The protein below binds the small molecule below.
Small molecule (SMILES): CC(=O)N[C@@H]1[C@@H](O)[C@H](O)[C@@H](CO)O[C@H]1O

Binding-site contacts:
Ligand atom O7 contacts residue ASN122 of chain 1.B at 3.3 Å (h-bond).
Ligand atom O5 contacts residue ASN122 of chain 1.B at 2.4 Å (h-bond).
Ligand atom C1 contacts residue THR124 of chain 1.B at 3.4 Å.
Ligand atom C3 contacts residue ASN122 of chain 1.B at 3.8 Å.
Ligand atom C4 contacts residue ASN122 of chain 1.B at 4.2 Å.
Ligand atom C2 contacts residue THR124 of chain 1.B at 3.5 Å.
Ligand atom C1 contacts residue ASN122 of chain 1.B at 1.4 Å.
Ligand atom C6 contacts residue VAL127 of chain 1.B at 3.7 Å (hydrophobic).
Ligand atom C3 contacts residue ASN125 of chain 1.B at 4.2 Å.
Ligand atom C1 contacts residue ASN125 of chain 1.B at 3.5 Å.
Ligand atom C5 contacts residue VAL127 of chain 1.B at 4.1 Å (hydrophobic).
Ligand atom C3 contacts residue THR124 of chain 1.B at 3.8 Å.
Ligand atom C2 contacts residue ASN125 of chain 1.B at 4.3 Å.
Ligand atom C7 contacts residue ASN122 of chain 1.B at 3.2 Å.
Ligand atom C8 contacts residue ALA123 of chain 1.B at 3.8 Å (hydrophobic).
Ligand atom C7 contacts residue THR124 of chain 1.B at 4.1 Å.
Ligand atom O5 contacts residue ASN125 of chain 1.B at 4.0 Å.
Ligand atom O5 contacts residue VAL127 of chain 1.B at 4.0 Å.
Ligand atom C5 contacts residue ASN122 of chain 1.B at 3.7 Å.
Ligand atom N2 contacts residue ASN122 of chain 1.B at 2.8 Å (h-bond).
Ligand atom C8 contacts residue ASN122 of chain 1.B at 4.4 Å.
Ligand atom C8 contacts residue THR124 of chain 1.B at 3.8 Å.
Ligand atom N2 contacts residue THR124 of chain 1.B at 3.1 Å (h-bond).
Ligand atom C5 contacts residue ASN125 of chain 1.B at 3.9 Å.
Ligand atom C2 contacts residue ASN122 of chain 1.B at 2.4 Å.

Sequence of chain 1.B:
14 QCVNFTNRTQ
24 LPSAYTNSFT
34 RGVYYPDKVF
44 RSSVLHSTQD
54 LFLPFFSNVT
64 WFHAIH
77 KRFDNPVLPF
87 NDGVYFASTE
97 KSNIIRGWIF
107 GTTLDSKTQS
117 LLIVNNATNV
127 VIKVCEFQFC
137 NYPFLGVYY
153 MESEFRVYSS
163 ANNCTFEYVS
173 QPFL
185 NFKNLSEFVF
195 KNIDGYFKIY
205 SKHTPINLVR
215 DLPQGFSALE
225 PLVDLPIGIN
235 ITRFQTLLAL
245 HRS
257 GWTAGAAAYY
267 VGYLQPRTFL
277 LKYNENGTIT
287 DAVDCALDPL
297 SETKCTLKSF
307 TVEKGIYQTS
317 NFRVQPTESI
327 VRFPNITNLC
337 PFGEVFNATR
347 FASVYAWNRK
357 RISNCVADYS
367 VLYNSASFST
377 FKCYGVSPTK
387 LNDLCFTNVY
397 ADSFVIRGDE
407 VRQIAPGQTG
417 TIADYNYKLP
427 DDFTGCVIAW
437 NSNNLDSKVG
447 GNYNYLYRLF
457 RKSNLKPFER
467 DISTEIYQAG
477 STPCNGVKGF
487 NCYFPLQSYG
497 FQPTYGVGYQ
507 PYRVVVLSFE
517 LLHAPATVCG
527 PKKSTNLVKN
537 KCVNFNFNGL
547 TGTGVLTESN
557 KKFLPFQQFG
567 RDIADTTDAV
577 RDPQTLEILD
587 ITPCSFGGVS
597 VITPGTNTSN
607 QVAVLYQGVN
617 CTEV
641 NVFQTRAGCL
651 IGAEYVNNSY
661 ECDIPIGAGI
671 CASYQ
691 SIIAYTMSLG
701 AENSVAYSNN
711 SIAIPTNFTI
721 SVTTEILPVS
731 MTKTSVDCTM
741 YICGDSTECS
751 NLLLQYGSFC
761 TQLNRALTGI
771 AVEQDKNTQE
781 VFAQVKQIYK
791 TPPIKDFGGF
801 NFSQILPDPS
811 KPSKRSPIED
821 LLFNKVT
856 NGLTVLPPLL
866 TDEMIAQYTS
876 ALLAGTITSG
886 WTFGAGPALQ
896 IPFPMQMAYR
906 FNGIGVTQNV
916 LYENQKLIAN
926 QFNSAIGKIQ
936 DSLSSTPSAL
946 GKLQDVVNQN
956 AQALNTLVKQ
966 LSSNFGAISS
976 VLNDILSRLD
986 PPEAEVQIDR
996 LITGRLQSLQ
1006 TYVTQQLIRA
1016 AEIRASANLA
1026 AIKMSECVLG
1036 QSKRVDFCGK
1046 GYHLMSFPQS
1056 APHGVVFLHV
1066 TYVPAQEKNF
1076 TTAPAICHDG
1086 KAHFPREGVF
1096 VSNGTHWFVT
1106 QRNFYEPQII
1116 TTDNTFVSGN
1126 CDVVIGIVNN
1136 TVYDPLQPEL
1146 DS